This small molecule binds to this protein.
Small molecule (SMILES): C[C@H](CCC(=O)O)C[C@H](C)C[C@H](C)C(=O)CC(=O)[C@H](C)C[C@H](C)C/C=C\[C@@H](C)[C@@H](O)[C@@H](C)[C@@H](O)C[C@@H]1CC[C@@](C)([C@H]2CC[C@@](C)([C@@H](C)O)O2)O1

Binding-site contacts:
Ligand atom C7 contacts residue CYS79 of chain 1.A at 3.5 Å (hydrophobic).
Ligand atom C33 contacts residue CYS79 of chain 1.A at 3.4 Å (hydrophobic).
Ligand atom C21 contacts residue HIS243 of chain 1.A at 3.6 Å.
Ligand atom C8 contacts residue ARG82 of chain 1.A at 3.7 Å.
Ligand atom O2 contacts residue ILE120 of chain 1.A at 3.8 Å.
Ligand atom O4 contacts residue CYS79 of chain 1.A at 3.1 Å.
Ligand atom C18 contacts residue HIS243 of chain 1.A at 3.7 Å.
Ligand atom C10 contacts residue ILE120 of chain 1.A at 3.4 Å (hydrophobic).
Ligand atom C32 contacts residue CYS79 of chain 1.A at 3.4 Å (hydrophobic).
Ligand atom C10 contacts residue SER83 of chain 1.A at 3.7 Å.
Ligand atom O4 contacts residue SER83 of chain 1.A at 3.2 Å (h-bond).
Ligand atom C40 contacts residue ILE135 of chain 1.A at 3.7 Å (hydrophobic).
Ligand atom C38 contacts residue ILE75 of chain 1.A at 3.5 Å (hydrophobic).
Ligand atom O3 contacts residue SER83 of chain 1.A at 3.6 Å.
Ligand atom C22 contacts residue GLN80 of chain 1.A at 3.2 Å.
Ligand atom C41 contacts residue ILE135 of chain 1.A at 3.5 Å (hydrophobic).
Ligand atom C18 contacts residue TYR121 of chain 1.A at 2.8 Å (hydrophobic).
Ligand atom C18 contacts residue PHE157 of chain 1.A at 3.5 Å (hydrophobic).
Ligand atom C29 contacts residue MET158 of chain 1.A at 3.7 Å (hydrophobic).
Ligand atom C40 contacts residue VAL133 of chain 1.A at 3.8 Å (hydrophobic).
Ligand atom O0 contacts residue ARG82 of chain 1.A at 3.7 Å.
Ligand atom C30 contacts residue CYS79 of chain 1.A at 3.8 Å (hydrophobic).
Ligand atom O3 contacts residue ILE120 of chain 1.A at 3.7 Å.
Ligand atom C2 contacts residue ARG82 of chain 1.A at 3.5 Å.
Ligand atom C25 contacts residue PHE76 of chain 1.A at 3.8 Å (hydrophobic).
Ligand atom C34 contacts residue ALA72 of chain 1.A at 3.4 Å (hydrophobic).
Ligand atom C34 contacts residue PHE76 of chain 1.A at 3.8 Å (hydrophobic).
Ligand atom C6 contacts residue ARG82 of chain 1.A at 3.8 Å.
Ligand atom C15 contacts residue LEU124 of chain 1.A at 3.7 Å (hydrophobic).
Ligand atom O2 contacts residue MET123 of chain 1.A at 3.6 Å.
Ligand atom C38 contacts residue LEU147 of chain 1.A at 3.4 Å (hydrophobic).
Ligand atom C36 contacts residue CYS79 of chain 1.A at 3.8 Å (hydrophobic).
Ligand atom C31 contacts residue CYS79 of chain 1.A at 3.7 Å (hydrophobic).
Ligand atom C35 contacts residue MET158 of chain 1.A at 3.7 Å (hydrophobic).
Ligand atom C33 contacts residue PHE76 of chain 1.A at 3.4 Å (hydrophobic).
Ligand atom C20 contacts residue GLN80 of chain 1.A at 3.7 Å.
Ligand atom C31 contacts residue MET158 of chain 1.A at 3.7 Å (hydrophobic).
Ligand atom C9 contacts residue CYS79 of chain 1.A at 3.8 Å (hydrophobic).
Ligand atom C11 contacts residue LEU127 of chain 1.A at 3.3 Å (hydrophobic).
Ligand atom O1 contacts residue ILE120 of chain 1.A at 3.7 Å.

Sequence of chain 1.A:
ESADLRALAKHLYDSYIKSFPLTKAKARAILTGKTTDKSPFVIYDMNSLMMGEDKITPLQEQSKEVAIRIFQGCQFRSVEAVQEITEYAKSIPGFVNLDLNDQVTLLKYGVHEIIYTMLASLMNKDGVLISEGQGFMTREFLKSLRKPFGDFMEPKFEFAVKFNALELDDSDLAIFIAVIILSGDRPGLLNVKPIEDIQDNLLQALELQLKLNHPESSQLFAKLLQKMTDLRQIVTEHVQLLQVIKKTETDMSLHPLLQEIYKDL